This small molecule binds to this protein.
Small molecule (SMILES): CC[C@H](C)[C@H](NC(=O)[C@H](CO)NC(=O)[C@H](CCCN=C(N)N)NC(=O)[C@@H](NC(=O)[C@@H]1CCCN1C(=O)[C@@H]1CCCN1C(=O)[C@H](C)N)C(C)C)C(=O)N[C@H](C=O)Cc1ccc(O)cc1

Binding-site contacts:
Ligand atom CG1 contacts residue VAL280 of chain 2.U at 4.0 Å (hydrophobic).
Ligand atom CG2 contacts residue LEU286 of chain 2.U at 3.7 Å (hydrophobic).
Ligand atom C contacts residue TYR94 of chain 2.U at 4.0 Å (hydrophobic).
Ligand atom O contacts residue ASN227 of chain 2.U at 3.6 Å.
Ligand atom CD contacts residue HIS277 of chain 2.U at 3.9 Å.
Ligand atom C contacts residue ASN281 of chain 2.U at 3.8 Å.
Ligand atom O contacts residue THR235 of chain 2.U at 3.1 Å (h-bond).
Ligand atom CG contacts residue TYR273 of chain 2.U at 3.6 Å (hydrophobic).
Ligand atom CG2 contacts residue HIS277 of chain 2.U at 3.3 Å.
Ligand atom C contacts residue THR235 of chain 2.U at 3.6 Å.
Ligand atom CA contacts residue THR235 of chain 2.U at 3.6 Å.
Ligand atom O contacts residue HIS277 of chain 2.U at 3.4 Å.
Ligand atom CD1 contacts residue TYR91 of chain 2.U at 3.9 Å (hydrophobic).
Ligand atom N contacts residue TYR273 of chain 2.U at 3.9 Å.
Ligand atom O contacts residue ASN281 of chain 2.U at 2.6 Å (h-bond).
Ligand atom O contacts residue LEU286 of chain 2.U at 3.2 Å.
Ligand atom CG2 contacts residue ASN281 of chain 2.U at 3.6 Å.
Ligand atom CB contacts residue HIS277 of chain 2.U at 3.7 Å.
Ligand atom CG1 contacts residue TYR94 of chain 2.U at 3.8 Å (hydrophobic).
Ligand atom CD contacts residue TYR273 of chain 2.U at 3.3 Å (hydrophobic).
Ligand atom O contacts residue TYR94 of chain 2.U at 2.9 Å.
Ligand atom CA contacts residue ASN227 of chain 2.U at 3.7 Å.
Ligand atom CB contacts residue TYR238 of chain 2.U at 3.6 Å (hydrophobic).
Ligand atom CG contacts residue ASP233 of chain 2.U at 3.0 Å.
Ligand atom CG2 contacts residue PHE278 of chain 2.U at 3.7 Å (hydrophobic).
Ligand atom CG contacts residue LYS234 of chain 2.U at 3.3 Å.
Ligand atom N contacts residue THR235 of chain 2.U at 3.9 Å.
Ligand atom O contacts residue THR235 of chain 2.U at 3.0 Å (h-bond).
Ligand atom CB contacts residue LEU286 of chain 2.U at 3.9 Å (hydrophobic).
Ligand atom CB contacts residue ASP233 of chain 2.U at 3.0 Å.
Ligand atom CG2 contacts residue GLU236 of chain 2.U at 3.3 Å.
Ligand atom CD1 contacts residue TYR94 of chain 2.U at 3.5 Å (hydrophobic).
Ligand atom C contacts residue ASN227 of chain 2.U at 3.5 Å.
Ligand atom CG contacts residue HIS277 of chain 2.U at 3.8 Å.
Ligand atom O contacts residue LYS234 of chain 2.U at 3.6 Å.
Ligand atom N contacts residue THR235 of chain 2.U at 3.5 Å (h-bond).
Ligand atom C contacts residue THR235 of chain 2.U at 3.6 Å.
Ligand atom C contacts residue THR235 of chain 2.U at 3.6 Å.
Ligand atom C contacts residue LEU286 of chain 2.U at 3.8 Å (hydrophobic).
Ligand atom N contacts residue ASN227 of chain 2.U at 3.0 Å (h-bond).

Sequence of chain 2.U:
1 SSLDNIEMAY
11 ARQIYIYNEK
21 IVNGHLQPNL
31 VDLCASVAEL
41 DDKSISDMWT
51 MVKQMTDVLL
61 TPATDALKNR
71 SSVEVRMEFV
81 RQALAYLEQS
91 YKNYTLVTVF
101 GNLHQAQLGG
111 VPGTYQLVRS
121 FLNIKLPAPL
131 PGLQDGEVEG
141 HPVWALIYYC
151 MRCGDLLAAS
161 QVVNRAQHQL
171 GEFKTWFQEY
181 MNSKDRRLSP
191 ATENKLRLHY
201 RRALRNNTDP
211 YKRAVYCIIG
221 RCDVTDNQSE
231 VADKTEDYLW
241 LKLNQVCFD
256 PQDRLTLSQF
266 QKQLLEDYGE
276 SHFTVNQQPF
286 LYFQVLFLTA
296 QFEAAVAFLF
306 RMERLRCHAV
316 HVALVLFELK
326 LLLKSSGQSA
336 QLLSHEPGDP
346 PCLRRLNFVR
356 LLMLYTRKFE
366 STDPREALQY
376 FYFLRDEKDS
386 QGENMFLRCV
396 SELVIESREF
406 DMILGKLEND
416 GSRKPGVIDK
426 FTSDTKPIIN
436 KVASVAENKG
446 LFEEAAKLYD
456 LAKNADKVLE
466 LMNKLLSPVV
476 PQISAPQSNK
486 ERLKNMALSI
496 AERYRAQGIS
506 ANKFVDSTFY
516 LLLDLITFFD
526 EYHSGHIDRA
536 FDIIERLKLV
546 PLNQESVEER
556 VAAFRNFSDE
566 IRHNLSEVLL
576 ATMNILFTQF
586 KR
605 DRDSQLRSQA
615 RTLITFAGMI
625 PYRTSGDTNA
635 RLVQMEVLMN